This protein binds this small molecule.
Small molecule (SMILES): CC(=O)N[C@@H]1[C@@H](O)[C@H](O)[C@@H](CO)O[C@H]1O

Binding-site contacts:
Ligand atom N2 contacts residue ASN90 of chain 1.D at 2.9 Å (h-bond).
Ligand atom C1 contacts residue ASN90 of chain 1.D at 1.4 Å.
Ligand atom C7 contacts residue GLU106 of chain 1.D at 4.1 Å.
Ligand atom C7 contacts residue ASN90 of chain 1.D at 3.6 Å.
Ligand atom C8 contacts residue ASN90 of chain 1.D at 3.8 Å.
Ligand atom C3 contacts residue ASN90 of chain 1.D at 3.8 Å.
Ligand atom N2 contacts residue GLU106 of chain 1.D at 3.4 Å (salt-bridge).
Ligand atom C2 contacts residue ASN90 of chain 1.D at 2.4 Å.
Ligand atom O7 contacts residue GLY89 of chain 1.D at 3.8 Å.
Ligand atom O7 contacts residue GLU106 of chain 1.D at 3.9 Å.
Ligand atom O7 contacts residue ASN90 of chain 1.D at 4.4 Å.
Ligand atom C5 contacts residue ASN90 of chain 1.D at 3.7 Å.
Ligand atom C4 contacts residue ASN90 of chain 1.D at 4.2 Å.
Ligand atom O5 contacts residue ASN90 of chain 1.D at 2.4 Å (h-bond).
Ligand atom C2 contacts residue GLU106 of chain 1.D at 4.4 Å.

Sequence of chain 1.D:
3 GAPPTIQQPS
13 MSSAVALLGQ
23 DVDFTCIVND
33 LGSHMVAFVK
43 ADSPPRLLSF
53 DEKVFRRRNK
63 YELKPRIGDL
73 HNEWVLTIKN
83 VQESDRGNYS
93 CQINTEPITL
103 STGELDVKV